Binding-site contacts:
Ligand atom C35 contacts residue PHE46 of chain 1.A at 3.5 Å (hydrophobic).
Ligand atom O36 contacts residue PHE46 of chain 1.A at 3.5 Å.
Ligand atom C21 contacts residue GLN53 of chain 1.A at 3.1 Å.
Ligand atom C47 contacts residue ASP37 of chain 1.A at 3.7 Å.
Ligand atom O44 contacts residue ILE56 of chain 1.A at 2.9 Å (h-bond).
Ligand atom O44 contacts residue VAL55 of chain 1.A at 3.4 Å.
Ligand atom C5 contacts residue TYR26 of chain 1.A at 3.7 Å (hydrophobic).
Ligand atom C8 contacts residue TYR82 of chain 1.A at 3.4 Å (hydrophobic).
Ligand atom C18 contacts residue ASP37 of chain 1.A at 3.8 Å.
Ligand atom C4 contacts residue PHE46 of chain 1.A at 3.7 Å (hydrophobic).
Ligand atom C3 contacts residue TRP59 of chain 1.A at 3.4 Å (hydrophobic).
Ligand atom C1 contacts residue TYR82 of chain 1.A at 3.5 Å (hydrophobic).
Ligand atom C5 contacts residue PHE46 of chain 1.A at 3.8 Å (hydrophobic).
Ligand atom C16 contacts residue VAL36 of chain 1.A at 3.1 Å (hydrophobic).
Ligand atom C4 contacts residue TRP59 of chain 1.A at 3.7 Å (hydrophobic).
Ligand atom C47 contacts residue TYR26 of chain 1.A at 3.8 Å (hydrophobic).
Ligand atom O45 contacts residue TYR82 of chain 1.A at 2.6 Å (h-bond).
Ligand atom C11 contacts residue TYR82 of chain 1.A at 3.6 Å (hydrophobic).
Ligand atom O50 contacts residue VAL55 of chain 1.A at 3.7 Å.
Ligand atom C42 contacts residue ILE56 of chain 1.A at 3.5 Å (hydrophobic).
Ligand atom O45 contacts residue PHE99 of chain 1.A at 3.8 Å.
Ligand atom C21 contacts residue VAL55 of chain 1.A at 3.3 Å (hydrophobic).
Ligand atom C42 contacts residue ALA81 of chain 1.A at 3.6 Å (hydrophobic).
Ligand atom C27 contacts residue TYR82 of chain 1.A at 3.5 Å (hydrophobic).
Ligand atom C37 contacts residue GLU54 of chain 1.A at 3.8 Å.
Ligand atom C24 contacts residue PHE46 of chain 1.A at 3.5 Å (hydrophobic).
Ligand atom C34 contacts residue GLU54 of chain 1.A at 3.3 Å.
Ligand atom C41 contacts residue GLU54 of chain 1.A at 3.3 Å.
Ligand atom C16 contacts residue PHE99 of chain 1.A at 3.5 Å (hydrophobic).
Ligand atom O43 contacts residue TYR82 of chain 1.A at 3.4 Å (h-bond).
Ligand atom O36 contacts residue GLU54 of chain 1.A at 3.6 Å (salt-bridge).
Ligand atom C18 contacts residue TYR26 of chain 1.A at 3.6 Å (hydrophobic).
Ligand atom C2 contacts residue TYR82 of chain 1.A at 3.8 Å (hydrophobic).
Ligand atom C18 contacts residue ARG42 of chain 1.A at 3.6 Å.
Ligand atom C33 contacts residue VAL55 of chain 1.A at 3.8 Å (hydrophobic).
Ligand atom C42 contacts residue TYR82 of chain 1.A at 3.7 Å (hydrophobic).
Ligand atom C20 contacts residue HIS87 of chain 1.A at 3.5 Å.
Ligand atom C33 contacts residue GLU54 of chain 1.A at 3.4 Å.
Ligand atom C20 contacts residue TYR82 of chain 1.A at 3.5 Å (hydrophobic).
Ligand atom C46 contacts residue VAL36 of chain 1.A at 3.6 Å (hydrophobic).

This protein binds this small molecule.
Small molecule (SMILES): CC[C@H](C(=O)N1CCCC[C@H]1C(=O)O[C@H](CCc1ccc(OC)c(OC)c1)c1cccc(OCC(=O)O)c1)c1cc(OC)c(OC)c(OC)c1

Sequence of chain 1.A:
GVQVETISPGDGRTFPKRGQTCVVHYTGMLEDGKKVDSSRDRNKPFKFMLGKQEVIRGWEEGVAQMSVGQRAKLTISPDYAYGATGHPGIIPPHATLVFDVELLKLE